Sequence of chain 1.B:
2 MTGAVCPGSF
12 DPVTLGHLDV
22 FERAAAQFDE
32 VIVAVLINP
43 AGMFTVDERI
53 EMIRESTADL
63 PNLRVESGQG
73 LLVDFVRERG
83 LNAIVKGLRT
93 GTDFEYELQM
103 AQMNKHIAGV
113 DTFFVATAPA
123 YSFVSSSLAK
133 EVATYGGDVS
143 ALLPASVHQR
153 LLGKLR

Binding-site contacts:
Ligand atom C12 contacts residue HIS18 of chain 1.B at 4.2 Å.
Ligand atom C04 contacts residue GLY89 of chain 1.B at 3.8 Å.
Ligand atom C06 contacts residue CYS7 of chain 1.B at 4.2 Å (hydrophobic).
Ligand atom C12 contacts residue SER10 of chain 1.B at 3.7 Å.
Ligand atom C07 contacts residue VAL87 of chain 1.B at 4.3 Å (hydrophobic).
Ligand atom C15 contacts residue HIS18 of chain 1.B at 4.1 Å.
Ligand atom C06 contacts residue VAL87 of chain 1.B at 4.0 Å (hydrophobic).
Ligand atom O13 contacts residue SER10 of chain 1.B at 3.5 Å (h-bond).
Ligand atom O14 contacts residue HIS18 of chain 1.B at 3.8 Å.
Ligand atom C07 contacts residue GLY89 of chain 1.B at 3.5 Å.
Ligand atom C05 contacts residue GLY89 of chain 1.B at 4.0 Å.
Ligand atom C05 contacts residue PRO8 of chain 1.B at 3.2 Å (hydrophobic).
Ligand atom O14 contacts residue SER10 of chain 1.B at 3.2 Å (h-bond).
Ligand atom C11 contacts residue HIS18 of chain 1.B at 3.5 Å.
Ligand atom C08 contacts residue VAL21 of chain 1.B at 3.5 Å (hydrophobic).
Ligand atom C04 contacts residue HIS18 of chain 1.B at 3.9 Å.
Ligand atom C06 contacts residue LYS88 of chain 1.B at 4.3 Å.
Ligand atom C12 contacts residue GLY9 of chain 1.B at 3.8 Å.
Ligand atom C08 contacts residue GLY89 of chain 1.B at 3.3 Å.
Ligand atom C07 contacts residue PHE22 of chain 1.B at 4.2 Å (hydrophobic).
Ligand atom C06 contacts residue PHE11 of chain 1.B at 4.0 Å (hydrophobic).
Ligand atom C15 contacts residue GLY17 of chain 1.B at 4.1 Å.
Ligand atom C06 contacts residue PRO8 of chain 1.B at 3.7 Å (hydrophobic).
Ligand atom C06 contacts residue GLY89 of chain 1.B at 3.9 Å.
Ligand atom C07 contacts residue VAL21 of chain 1.B at 3.4 Å (hydrophobic).
Ligand atom C02 contacts residue HIS18 of chain 1.B at 3.5 Å.
Ligand atom O13 contacts residue GLY9 of chain 1.B at 3.5 Å.
Ligand atom C08 contacts residue HIS18 of chain 1.B at 4.2 Å.
Ligand atom O14 contacts residue PHE11 of chain 1.B at 3.3 Å (h-bond).
Ligand atom C07 contacts residue LYS88 of chain 1.B at 4.3 Å.
Ligand atom C03 contacts residue GLY89 of chain 1.B at 3.5 Å.
Ligand atom C15 contacts residue GLY89 of chain 1.B at 3.9 Å.
Ligand atom O14 contacts residue GLY9 of chain 1.B at 3.9 Å.
Ligand atom C01 contacts residue HIS18 of chain 1.B at 3.7 Å.
Ligand atom N09 contacts residue HIS18 of chain 1.B at 3.9 Å.
Ligand atom C03 contacts residue HIS18 of chain 1.B at 3.6 Å.
Ligand atom C01 contacts residue GLY89 of chain 1.B at 4.1 Å.
Ligand atom C04 contacts residue PRO8 of chain 1.B at 4.4 Å (hydrophobic).
Ligand atom C05 contacts residue PHE11 of chain 1.B at 4.0 Å (hydrophobic).
Ligand atom C02 contacts residue GLY89 of chain 1.B at 3.8 Å.

A small-molecule ligand and the protein it binds are described below.
Small molecule (SMILES): Cc1cn(CCC(=O)O)c2ccccc12